Binding-site contacts:
Ligand atom O3P contacts residue GLY328 of chain 1.B at 3.1 Å.
Ligand atom N9 contacts residue ILE330 of chain 1.B at 3.7 Å.
Ligand atom O3' contacts residue ARG322 of chain 1.B at 3.5 Å (salt-bridge).
Ligand atom N1 contacts residue GLN441 of chain 1.B at 3.0 Å (h-bond).
Ligand atom O5' contacts residue GLY328 of chain 1.B at 3.2 Å.
Ligand atom O2' contacts residue ASP364 of chain 1.B at 2.5 Å (salt-bridge).
Ligand atom C8 contacts residue ILE330 of chain 1.B at 3.4 Å (hydrophobic).
Ligand atom O4' contacts residue GLY328 of chain 1.B at 3.7 Å.
Ligand atom O2' contacts residue MYD1 of chain 1.H at 3.3 Å.
Ligand atom N7 contacts residue MET414 of chain 1.B at 3.2 Å (h-bond).
Ligand atom O2P contacts residue GLY387 of chain 1.B at 3.4 Å (h-bond).
Ligand atom N4 contacts residue CYS331 of chain 1.B at 3.5 Å.
Ligand atom O1P contacts residue TYR411 of chain 1.B at 3.0 Å (h-bond).
Ligand atom C3' contacts residue SER68 of chain 1.B at 3.5 Å.
Ligand atom N7 contacts residue ILE330 of chain 1.B at 3.2 Å.
Ligand atom C2' contacts residue ASP364 of chain 1.B at 3.6 Å.
Ligand atom O3P contacts residue SER329 of chain 1.B at 3.1 Å (h-bond).
Ligand atom O3P contacts residue GLY366 of chain 1.B at 3.2 Å (h-bond).
Ligand atom O3' contacts residue ASP364 of chain 1.B at 2.6 Å (salt-bridge).
Ligand atom O1P contacts residue SER388 of chain 1.B at 3.2 Å (h-bond).
Ligand atom N1 contacts residue MYD1 of chain 1.H at 3.1 Å (h-bond).
Ligand atom O2' contacts residue ASN303 of chain 1.B at 3.7 Å.
Ligand atom C5 contacts residue ILE330 of chain 1.B at 3.4 Å (hydrophobic).
Ligand atom N7 contacts residue MET70 of chain 1.B at 3.6 Å.
Ligand atom O6 contacts residue GLY413 of chain 1.B at 3.4 Å.
Ligand atom O3P contacts residue SER327 of chain 1.B at 3.7 Å.
Ligand atom C6 contacts residue GLY415 of chain 1.B at 3.6 Å.
Ligand atom C8 contacts residue MET70 of chain 1.B at 3.4 Å (hydrophobic).
Ligand atom O2' contacts residue ARG322 of chain 1.B at 3.5 Å (salt-bridge).
Ligand atom O6 contacts residue GLY415 of chain 1.B at 2.7 Å (h-bond).
Ligand atom N1 contacts residue CYS331 of chain 1.B at 3.4 Å (h-bond).
Ligand atom C4' contacts residue ASP364 of chain 1.B at 3.2 Å.
Ligand atom C5' contacts residue ASP364 of chain 1.B at 3.6 Å.
Ligand atom N7 contacts residue GLY413 of chain 1.B at 3.2 Å.
Ligand atom O6 contacts residue MET414 of chain 1.B at 3.6 Å.
Ligand atom C3' contacts residue ASP364 of chain 1.B at 3.4 Å.
Ligand atom O5' contacts residue GLY365 of chain 1.B at 3.4 Å.
Ligand atom O3' contacts residue SER68 of chain 1.B at 2.5 Å (h-bond).
Ligand atom O6 contacts residue GLY442 of chain 1.B at 3.2 Å.
Ligand atom O1P contacts residue SER329 of chain 1.B at 3.2 Å (h-bond).

The small molecule below binds the protein below.
Small molecule (SMILES): NC(=O)c1ncn([C@@H]2O[C@H](COP(=O)(O)O)[C@@H](O)[C@H]2O)n1

Sequence of chain 1.B:
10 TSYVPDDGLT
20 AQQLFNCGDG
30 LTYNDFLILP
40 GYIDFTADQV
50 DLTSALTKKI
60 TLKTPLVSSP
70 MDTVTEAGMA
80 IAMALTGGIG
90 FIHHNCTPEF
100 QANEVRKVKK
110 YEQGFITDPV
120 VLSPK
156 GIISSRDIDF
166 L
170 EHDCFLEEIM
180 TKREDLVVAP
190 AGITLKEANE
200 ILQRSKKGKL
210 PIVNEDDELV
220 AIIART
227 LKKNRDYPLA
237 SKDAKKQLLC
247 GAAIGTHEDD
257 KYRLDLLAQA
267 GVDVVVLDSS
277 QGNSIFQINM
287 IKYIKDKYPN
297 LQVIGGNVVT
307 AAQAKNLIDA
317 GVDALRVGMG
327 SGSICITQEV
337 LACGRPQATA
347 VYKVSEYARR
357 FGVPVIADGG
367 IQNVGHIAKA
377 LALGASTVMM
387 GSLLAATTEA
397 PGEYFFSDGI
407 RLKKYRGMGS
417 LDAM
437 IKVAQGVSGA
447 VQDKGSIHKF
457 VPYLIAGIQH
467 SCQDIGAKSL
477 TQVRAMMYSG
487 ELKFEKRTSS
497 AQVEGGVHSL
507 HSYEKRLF

Sequence of chain 3.B:
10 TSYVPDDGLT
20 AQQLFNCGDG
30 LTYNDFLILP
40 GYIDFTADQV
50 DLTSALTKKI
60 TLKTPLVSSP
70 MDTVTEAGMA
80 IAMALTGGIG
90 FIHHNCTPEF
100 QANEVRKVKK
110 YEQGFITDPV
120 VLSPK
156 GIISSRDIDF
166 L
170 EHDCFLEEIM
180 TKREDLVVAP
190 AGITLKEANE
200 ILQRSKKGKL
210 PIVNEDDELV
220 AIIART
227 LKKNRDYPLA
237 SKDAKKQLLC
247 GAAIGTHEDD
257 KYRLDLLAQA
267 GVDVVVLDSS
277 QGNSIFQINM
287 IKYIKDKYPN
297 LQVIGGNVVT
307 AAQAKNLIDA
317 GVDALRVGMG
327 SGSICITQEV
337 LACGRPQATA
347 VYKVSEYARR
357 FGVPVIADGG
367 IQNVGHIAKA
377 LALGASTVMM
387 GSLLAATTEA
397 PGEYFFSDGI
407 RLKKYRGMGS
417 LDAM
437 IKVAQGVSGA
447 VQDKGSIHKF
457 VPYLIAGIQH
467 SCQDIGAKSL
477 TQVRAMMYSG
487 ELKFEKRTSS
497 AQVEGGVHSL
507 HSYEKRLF